Sequence of chain 1.A:
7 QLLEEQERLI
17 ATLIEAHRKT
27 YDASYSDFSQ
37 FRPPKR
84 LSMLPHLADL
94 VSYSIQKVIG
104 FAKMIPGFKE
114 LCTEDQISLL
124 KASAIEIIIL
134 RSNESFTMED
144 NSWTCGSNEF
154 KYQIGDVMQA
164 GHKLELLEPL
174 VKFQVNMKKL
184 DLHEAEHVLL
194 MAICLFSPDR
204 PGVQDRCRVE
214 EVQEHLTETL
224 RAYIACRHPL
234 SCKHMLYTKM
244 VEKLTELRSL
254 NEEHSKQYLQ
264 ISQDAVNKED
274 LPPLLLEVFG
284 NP

The protein below binds the small molecule below.
Small molecule (SMILES): C=C1/C(=C\C=C2/CCC[C@]3(C)[C@@H]([C@H](C)CCCC(C)(C)O)CC[C@@H]23)C[C@@H](O)C[C@@H]1O

Binding-site contacts:
Ligand atom C6 contacts residue TRP146 of chain 1.A at 3.9 Å (hydrophobic).
Ligand atom C2 contacts residue SER97 of chain 1.A at 3.8 Å.
Ligand atom C25 contacts residue HIS257 of chain 1.A at 3.9 Å.
Ligand atom O2 contacts residue SER135 of chain 1.A at 3.7 Å.
Ligand atom C3 contacts residue SER138 of chain 1.A at 3.7 Å.
Ligand atom C10 contacts residue SER97 of chain 1.A at 3.7 Å.
Ligand atom C8 contacts residue TRP146 of chain 1.A at 3.9 Å (hydrophobic).
Ligand atom C5 contacts residue SER135 of chain 1.A at 4.0 Å.
Ligand atom C1 contacts residue SER97 of chain 1.A at 3.7 Å.
Ligand atom C4 contacts residue SER138 of chain 1.A at 3.7 Å.
Ligand atom C18 contacts residue VAL94 of chain 1.A at 3.9 Å (hydrophobic).
Ligand atom C6 contacts residue SER135 of chain 1.A at 3.9 Å.
Ligand atom O3 contacts residue TYR261 of chain 1.A at 4.0 Å.
Ligand atom C24 contacts residue HIS165 of chain 1.A at 3.9 Å.
Ligand atom O1 contacts residue SER97 of chain 1.A at 2.9 Å (h-bond).
Ligand atom C26 contacts residue HIS165 of chain 1.A at 3.5 Å.
Ligand atom C4 contacts residue CYS148 of chain 1.A at 3.6 Å (hydrophobic).
Ligand atom C25 contacts residue HIS165 of chain 1.A at 3.6 Å.
Ligand atom C3 contacts residue TYR27 of chain 1.A at 4.0 Å (hydrophobic).
Ligand atom O2 contacts residue TYR27 of chain 1.A at 3.0 Å (h-bond).
Ligand atom O3 contacts residue HIS165 of chain 1.A at 2.8 Å (h-bond).
Ligand atom C21 contacts residue VAL160 of chain 1.A at 3.5 Å (hydrophobic).
Ligand atom C9 contacts residue TRP146 of chain 1.A at 3.2 Å (hydrophobic).
Ligand atom O2 contacts residue SER138 of chain 1.A at 2.8 Å (h-bond).
Ligand atom C26 contacts residue LEU87 of chain 1.A at 3.6 Å (hydrophobic).
Ligand atom O3 contacts residue HIS257 of chain 1.A at 3.0 Å (h-bond).
Ligand atom O2 contacts residue TYR31 of chain 1.A at 4.0 Å.
Ligand atom C3 contacts residue TYR31 of chain 1.A at 3.9 Å (hydrophobic).
Ligand atom O1 contacts residue ARG134 of chain 1.A at 3.2 Å (salt-bridge).
Ligand atom C19 contacts residue ILE131 of chain 1.A at 3.2 Å (hydrophobic).
Ligand atom C11 contacts residue TYR155 of chain 1.A at 3.9 Å (hydrophobic).
Ligand atom C23 contacts residue HIS165 of chain 1.A at 3.3 Å.
Ligand atom C10 contacts residue SER135 of chain 1.A at 4.0 Å.
Ligand atom C19 contacts residue SER97 of chain 1.A at 3.3 Å.
Ligand atom C12 contacts residue VAL160 of chain 1.A at 3.6 Å (hydrophobic).
Ligand atom C24 contacts residue HIS257 of chain 1.A at 3.7 Å.
Ligand atom C27 contacts residue LEU278 of chain 1.A at 3.7 Å (hydrophobic).
Ligand atom C24 contacts residue VAL94 of chain 1.A at 3.8 Å (hydrophobic).
Ligand atom C7 contacts residue SER135 of chain 1.A at 3.6 Å.
Ligand atom C21 contacts residue HIS165 of chain 1.A at 3.7 Å.